Sequence of chain 2.G:
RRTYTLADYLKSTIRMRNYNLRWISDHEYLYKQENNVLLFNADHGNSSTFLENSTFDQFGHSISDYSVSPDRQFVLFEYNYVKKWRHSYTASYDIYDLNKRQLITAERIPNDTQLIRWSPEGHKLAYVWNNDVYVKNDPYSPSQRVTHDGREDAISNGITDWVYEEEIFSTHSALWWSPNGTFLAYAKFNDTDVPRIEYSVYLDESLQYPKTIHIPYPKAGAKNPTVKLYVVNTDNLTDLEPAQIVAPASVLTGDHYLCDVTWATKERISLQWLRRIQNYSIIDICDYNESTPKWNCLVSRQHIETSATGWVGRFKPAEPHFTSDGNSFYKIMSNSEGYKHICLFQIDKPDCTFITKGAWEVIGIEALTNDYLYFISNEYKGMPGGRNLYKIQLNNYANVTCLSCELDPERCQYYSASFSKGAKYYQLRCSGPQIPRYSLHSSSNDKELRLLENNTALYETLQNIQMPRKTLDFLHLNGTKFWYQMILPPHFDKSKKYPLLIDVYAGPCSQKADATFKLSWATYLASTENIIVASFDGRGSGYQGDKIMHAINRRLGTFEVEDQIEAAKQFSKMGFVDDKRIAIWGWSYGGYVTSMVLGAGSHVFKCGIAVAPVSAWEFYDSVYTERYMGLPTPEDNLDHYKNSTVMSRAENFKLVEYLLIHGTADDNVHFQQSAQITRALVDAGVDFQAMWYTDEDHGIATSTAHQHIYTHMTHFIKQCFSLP

A protein and the small-molecule ligand that binds it are described below.
Small molecule (SMILES): CC(=O)N[C@H]1[C@H](O[C@H]2[C@H](O)[C@@H](NC(C)=O)CO[C@@H]2CO)O[C@H](CO)[C@@H](O)[C@@H]1O

Binding-site contacts:
Ligand atom C8 contacts residue TYR289 of chain 2.G at 3.5 Å (hydrophobic).
Ligand atom O5 contacts residue ASN181 of chain 2.G at 2.3 Å (h-bond).
Ligand atom C2 contacts residue THR183 of chain 2.G at 4.0 Å.
Ligand atom C3 contacts residue ASN181 of chain 2.G at 3.7 Å.
Ligand atom O5 contacts residue THR183 of chain 2.G at 3.8 Å.
Ligand atom C1 contacts residue ASN181 of chain 2.G at 1.4 Å.
Ligand atom C4 contacts residue ASN181 of chain 2.G at 4.1 Å.
Ligand atom C3 contacts residue ASP236 of chain 2.G at 4.5 Å.
Ligand atom O7 contacts residue ASN181 of chain 2.G at 2.5 Å (h-bond).
Ligand atom N2 contacts residue THR183 of chain 2.G at 4.2 Å.
Ligand atom N2 contacts residue GLU268 of chain 2.G at 4.3 Å.
Ligand atom O6 contacts residue GLU268 of chain 2.G at 3.6 Å (salt-bridge).
Ligand atom C5 contacts residue ASN181 of chain 2.G at 3.6 Å.
Ligand atom C7 contacts residue ASN181 of chain 2.G at 2.9 Å.
Ligand atom C8 contacts residue PHE184 of chain 2.G at 3.7 Å (hydrophobic).
Ligand atom C4 contacts residue THR183 of chain 2.G at 4.4 Å.
Ligand atom N2 contacts residue ASN181 of chain 2.G at 2.9 Å (h-bond).
Ligand atom O6 contacts residue LYS267 of chain 2.G at 3.6 Å.
Ligand atom C8 contacts residue ASN234 of chain 2.G at 4.2 Å.
Ligand atom C5 contacts residue THR183 of chain 2.G at 3.7 Å.
Ligand atom O5 contacts residue LYS267 of chain 2.G at 3.8 Å.
Ligand atom C1 contacts residue THR183 of chain 2.G at 3.2 Å.
Ligand atom C2 contacts residue ASN181 of chain 2.G at 2.4 Å.
Ligand atom O7 contacts residue THR183 of chain 2.G at 4.3 Å.
Ligand atom C6 contacts residue GLU268 of chain 2.G at 3.4 Å.
Ligand atom C8 contacts residue ASN181 of chain 2.G at 4.3 Å.
Ligand atom C3 contacts residue THR183 of chain 2.G at 4.0 Å.
Ligand atom C6 contacts residue LYS267 of chain 2.G at 4.4 Å.